A small-molecule ligand and the protein it binds are described below.
Small molecule (SMILES): CC1=C(CC(=O)O)c2cc(F)ccc2/C1=C\c1ccc(C(C)C)cc1

Sequence of chain 1.D:
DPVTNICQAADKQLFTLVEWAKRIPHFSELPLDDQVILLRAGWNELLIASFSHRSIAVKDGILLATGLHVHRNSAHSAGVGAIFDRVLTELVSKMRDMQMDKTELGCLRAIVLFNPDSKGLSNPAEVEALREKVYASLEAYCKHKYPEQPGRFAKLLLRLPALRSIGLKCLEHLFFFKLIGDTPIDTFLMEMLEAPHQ

Sequence of chain 1.B:
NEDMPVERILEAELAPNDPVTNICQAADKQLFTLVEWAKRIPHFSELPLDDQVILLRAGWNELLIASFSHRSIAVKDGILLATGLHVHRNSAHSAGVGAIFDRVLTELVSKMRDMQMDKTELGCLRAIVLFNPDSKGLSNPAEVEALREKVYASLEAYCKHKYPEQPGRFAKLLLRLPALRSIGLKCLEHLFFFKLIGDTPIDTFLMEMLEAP

Binding-site contacts:
Ligand atom C10 contacts residue LEU58 of chain 1.B at 3.9 Å (hydrophobic).
Ligand atom O24 contacts residue TRP87 of chain 1.B at 2.5 Å (h-bond).
Ligand atom C17 contacts residue TRP87 of chain 1.B at 4.0 Å (hydrophobic).
Ligand atom F21 contacts residue LEU218 of chain 1.D at 3.5 Å.
Ligand atom C06 contacts residue TRP87 of chain 1.B at 3.7 Å (hydrophobic).
Ligand atom C08 contacts residue ILE229 of chain 1.D at 4.1 Å (hydrophobic).
Ligand atom C13 contacts residue ILE229 of chain 1.D at 3.4 Å (hydrophobic).
Ligand atom C12 contacts residue ILE229 of chain 1.D at 3.6 Å (hydrophobic).
Ligand atom O25 contacts residue LEU215 of chain 1.B at 4.1 Å.
Ligand atom C18 contacts residue PHE221 of chain 1.D at 3.9 Å (hydrophobic).
Ligand atom C22 contacts residue TRP87 of chain 1.B at 4.0 Å (hydrophobic).
Ligand atom C22 contacts residue PHE221 of chain 1.D at 3.9 Å (hydrophobic).
Ligand atom C16 contacts residue ALA54 of chain 1.B at 4.1 Å (hydrophobic).
Ligand atom C16 contacts residue CYS51 of chain 1.B at 3.7 Å (hydrophobic).
Ligand atom C06 contacts residue PHE221 of chain 1.D at 3.6 Å (hydrophobic).
Ligand atom C03 contacts residue PHE221 of chain 1.D at 3.5 Å (hydrophobic).
Ligand atom C23 contacts residue TRP87 of chain 1.B at 3.6 Å (hydrophobic).
Ligand atom C03 contacts residue TRP87 of chain 1.B at 3.5 Å (hydrophobic).
Ligand atom C20 contacts residue PHE221 of chain 1.D at 3.7 Å (hydrophobic).
Ligand atom C05 contacts residue TRP87 of chain 1.B at 3.7 Å (hydrophobic).
Ligand atom C02 contacts residue PHE221 of chain 1.D at 3.7 Å (hydrophobic).
Ligand atom C16 contacts residue ASP55 of chain 1.B at 3.6 Å.
Ligand atom C09 contacts residue LEU58 of chain 1.B at 3.5 Å (hydrophobic).
Ligand atom C05 contacts residue PHE221 of chain 1.D at 3.4 Å (hydrophobic).
Ligand atom C01 contacts residue ARG84 of chain 1.B at 3.4 Å.
Ligand atom C01 contacts residue TRP87 of chain 1.B at 3.6 Å (hydrophobic).
Ligand atom C02 contacts residue TRP87 of chain 1.B at 3.3 Å (hydrophobic).
Ligand atom C14 contacts residue GOL1 of chain 1.N at 4.1 Å.
Ligand atom C15 contacts residue VAL47 of chain 1.D at 3.4 Å (hydrophobic).
Ligand atom C19 contacts residue PHE221 of chain 1.D at 3.9 Å (hydrophobic).
Ligand atom C07 contacts residue ILE229 of chain 1.D at 4.1 Å (hydrophobic).
Ligand atom O24 contacts residue ARG84 of chain 1.B at 3.3 Å (salt-bridge).
Ligand atom C04 contacts residue PHE221 of chain 1.D at 3.4 Å (hydrophobic).
Ligand atom C16 contacts residue PHE232 of chain 1.D at 3.9 Å (hydrophobic).
Ligand atom C13 contacts residue PHE221 of chain 1.D at 3.6 Å (hydrophobic).
Ligand atom C23 contacts residue ARG84 of chain 1.B at 3.8 Å.
Ligand atom C04 contacts residue TRP87 of chain 1.B at 3.9 Å (hydrophobic).
Ligand atom C17 contacts residue PHE221 of chain 1.D at 3.7 Å (hydrophobic).
Ligand atom C01 contacts residue ILE229 of chain 1.D at 3.9 Å (hydrophobic).
Ligand atom C18 contacts residue GOL1 of chain 1.N at 3.7 Å.